A protein and the small-molecule ligand that binds it are described below.
Small molecule (SMILES): OC[C@H]1O[C@@H](O)[C@@H](O)[C@@H](O)[C@@H]1O

Binding-site contacts:
Ligand atom C1 contacts residue NAG1 of chain 6.N at 1.7 Å.
Ligand atom O5 contacts residue NAG1 of chain 6.N at 2.5 Å (h-bond).
Ligand atom C2 contacts residue NAG1 of chain 6.N at 2.9 Å.
Ligand atom C2 contacts residue BMA1 of chain 6.P at 3.2 Å.
Ligand atom C5 contacts residue NAG1 of chain 6.N at 3.8 Å.
Ligand atom O2 contacts residue BMA1 of chain 6.P at 3.0 Å (h-bond).
Ligand atom O6 contacts residue NAG1 of chain 6.N at 4.5 Å.
Ligand atom O3 contacts residue BMA1 of chain 6.P at 1.1 Å.
Ligand atom O4 contacts residue BMA1 of chain 6.P at 4.0 Å.
Ligand atom O2 contacts residue NAG1 of chain 6.N at 3.4 Å (h-bond).
Ligand atom O2 contacts residue HIS2 of chain 6.B at 3.4 Å (h-bond).
Ligand atom C2 contacts residue HIS2 of chain 6.B at 4.5 Å.
Ligand atom C3 contacts residue NAG1 of chain 6.N at 4.1 Å.
Ligand atom C3 contacts residue BMA1 of chain 6.P at 2.5 Å.
Ligand atom C4 contacts residue BMA1 of chain 6.P at 3.6 Å.

Sequence of chain 6.B:
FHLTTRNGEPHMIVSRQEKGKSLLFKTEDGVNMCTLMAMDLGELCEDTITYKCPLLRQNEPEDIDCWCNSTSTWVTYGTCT